The protein below binds the small molecule below.
Small molecule (SMILES): CC(=O)N[C@@H]1[C@@H](O)[C@H](O)[C@@H](CO)O[C@H]1O

Sequence of chain 1.A:
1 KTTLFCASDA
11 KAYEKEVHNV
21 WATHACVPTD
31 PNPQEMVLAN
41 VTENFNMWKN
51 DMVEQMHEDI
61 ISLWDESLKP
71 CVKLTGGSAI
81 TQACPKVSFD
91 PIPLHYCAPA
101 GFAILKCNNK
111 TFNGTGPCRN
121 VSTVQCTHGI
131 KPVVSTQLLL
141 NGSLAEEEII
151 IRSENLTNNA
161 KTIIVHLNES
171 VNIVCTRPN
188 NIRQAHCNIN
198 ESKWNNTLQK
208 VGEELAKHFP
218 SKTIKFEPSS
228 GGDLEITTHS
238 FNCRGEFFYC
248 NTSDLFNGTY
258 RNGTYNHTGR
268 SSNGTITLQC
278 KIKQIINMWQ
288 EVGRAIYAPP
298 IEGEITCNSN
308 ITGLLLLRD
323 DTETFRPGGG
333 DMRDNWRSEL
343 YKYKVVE

Binding-site contacts:
Ligand atom O6 contacts residue GLY266 of chain 1.A at 3.3 Å.
Ligand atom C1 contacts residue ASP251 of chain 1.A at 4.1 Å.
Ligand atom O7 contacts residue GLU224 of chain 1.A at 4.3 Å.
Ligand atom C6 contacts residue ARG267 of chain 1.A at 3.5 Å.
Ligand atom O7 contacts residue ASN254 of chain 1.A at 3.6 Å.
Ligand atom C7 contacts residue ASN254 of chain 1.A at 3.4 Å.
Ligand atom O6 contacts residue ARG267 of chain 1.A at 3.0 Å (salt-bridge).
Ligand atom O5 contacts residue SER250 of chain 1.A at 4.5 Å.
Ligand atom O5 contacts residue ASP251 of chain 1.A at 3.0 Å (salt-bridge).
Ligand atom O5 contacts residue GLY266 of chain 1.A at 4.4 Å.
Ligand atom O5 contacts residue THR265 of chain 1.A at 2.9 Å (h-bond).
Ligand atom C6 contacts residue ASP251 of chain 1.A at 3.2 Å.
Ligand atom C6 contacts residue GLY266 of chain 1.A at 4.3 Å.
Ligand atom C1 contacts residue ASN254 of chain 1.A at 3.0 Å.
Ligand atom C3 contacts residue ASN254 of chain 1.A at 4.5 Å.
Ligand atom C8 contacts residue PRO225 of chain 1.A at 3.6 Å (hydrophobic).
Ligand atom C5 contacts residue THR265 of chain 1.A at 3.4 Å.
Ligand atom C8 contacts residue SER250 of chain 1.A at 4.2 Å.
Ligand atom C1 contacts residue SER250 of chain 1.A at 4.2 Å.
Ligand atom O6 contacts residue THR265 of chain 1.A at 3.5 Å (h-bond).
Ligand atom N2 contacts residue ASN254 of chain 1.A at 2.8 Å (h-bond).
Ligand atom O5 contacts residue ASN254 of chain 1.A at 4.3 Å.
Ligand atom O6 contacts residue ASP251 of chain 1.A at 2.2 Å (salt-bridge).
Ligand atom C4 contacts residue ASP251 of chain 1.A at 4.2 Å.
Ligand atom C8 contacts residue ASN254 of chain 1.A at 4.5 Å.
Ligand atom C6 contacts residue THR265 of chain 1.A at 3.7 Å.
Ligand atom O7 contacts residue PRO225 of chain 1.A at 3.7 Å.
Ligand atom C2 contacts residue ASN254 of chain 1.A at 3.4 Å.
Ligand atom C1 contacts residue THR265 of chain 1.A at 3.4 Å.
Ligand atom C5 contacts residue ASP251 of chain 1.A at 3.6 Å.
Ligand atom C7 contacts residue PRO225 of chain 1.A at 4.0 Å (hydrophobic).